Binding-site contacts:
Ligand atom N9 contacts residue ALA529 of chain 1.D at 3.8 Å.
Ligand atom N1 contacts residue PHE344 of chain 1.D at 3.8 Å.
Ligand atom N3 contacts residue PHE459 of chain 1.D at 3.7 Å.
Ligand atom C6 contacts residue THR460 of chain 1.D at 4.1 Å.
Ligand atom N7 contacts residue PHE344 of chain 1.D at 3.3 Å.
Ligand atom C4 contacts residue MOM1 of chain 1.V at 4.1 Å.
Ligand atom C4 contacts residue PHE459 of chain 1.D at 3.9 Å (hydrophobic).
Ligand atom N9 contacts residue MOM1 of chain 1.V at 2.7 Å (h-bond).
Ligand atom N3 contacts residue GLU232 of chain 1.D at 2.9 Å (salt-bridge).
Ligand atom N7 contacts residue MOM1 of chain 1.V at 3.8 Å.
Ligand atom C8 contacts residue ALA529 of chain 1.D at 3.3 Å (hydrophobic).
Ligand atom O6 contacts residue PHE344 of chain 1.D at 4.0 Å.
Ligand atom O6 contacts residue THR460 of chain 1.D at 3.2 Å (h-bond).
Ligand atom N1 contacts residue PHE459 of chain 1.D at 3.5 Å.
Ligand atom C8 contacts residue PHE344 of chain 1.D at 3.3 Å (hydrophobic).
Ligand atom N3 contacts residue PHE344 of chain 1.D at 3.4 Å.
Ligand atom N7 contacts residue ALA529 of chain 1.D at 3.6 Å.
Ligand atom O6 contacts residue PHE459 of chain 1.D at 3.6 Å.
Ligand atom O2 contacts residue GLU232 of chain 1.D at 4.2 Å.
Ligand atom N9 contacts residue GLU232 of chain 1.D at 3.5 Å (salt-bridge).
Ligand atom O2 contacts residue LEU464 of chain 1.D at 3.7 Å.
Ligand atom C6 contacts residue PHE459 of chain 1.D at 3.8 Å (hydrophobic).
Ligand atom C5 contacts residue ALA529 of chain 1.D at 4.0 Å (hydrophobic).
Ligand atom C5 contacts residue PHE344 of chain 1.D at 3.3 Å (hydrophobic).
Ligand atom C5 contacts residue PHE459 of chain 1.D at 4.0 Å (hydrophobic).
Ligand atom C4 contacts residue GLU232 of chain 1.D at 3.5 Å.
Ligand atom C4 contacts residue PHE344 of chain 1.D at 3.4 Å (hydrophobic).
Ligand atom C2 contacts residue GLU232 of chain 1.D at 4.0 Å.
Ligand atom C8 contacts residue GLU730 of chain 1.D at 4.0 Å.
Ligand atom O6 contacts residue ARG310 of chain 1.D at 3.7 Å.
Ligand atom N7 contacts residue ARG310 of chain 1.D at 4.0 Å.
Ligand atom N9 contacts residue ALA528 of chain 1.D at 3.5 Å.
Ligand atom C6 contacts residue PHE344 of chain 1.D at 3.5 Å (hydrophobic).
Ligand atom C2 contacts residue PHE344 of chain 1.D at 3.7 Å (hydrophobic).
Ligand atom C8 contacts residue MOM1 of chain 1.V at 2.5 Å.
Ligand atom N9 contacts residue PHE344 of chain 1.D at 3.3 Å.
Ligand atom O6 contacts residue SER458 of chain 1.D at 4.1 Å.
Ligand atom C8 contacts residue ALA528 of chain 1.D at 4.1 Å (hydrophobic).
Ligand atom C2 contacts residue PHE459 of chain 1.D at 3.5 Å (hydrophobic).
Ligand atom O2 contacts residue PHE459 of chain 1.D at 3.9 Å.

Sequence of chain 1.D:
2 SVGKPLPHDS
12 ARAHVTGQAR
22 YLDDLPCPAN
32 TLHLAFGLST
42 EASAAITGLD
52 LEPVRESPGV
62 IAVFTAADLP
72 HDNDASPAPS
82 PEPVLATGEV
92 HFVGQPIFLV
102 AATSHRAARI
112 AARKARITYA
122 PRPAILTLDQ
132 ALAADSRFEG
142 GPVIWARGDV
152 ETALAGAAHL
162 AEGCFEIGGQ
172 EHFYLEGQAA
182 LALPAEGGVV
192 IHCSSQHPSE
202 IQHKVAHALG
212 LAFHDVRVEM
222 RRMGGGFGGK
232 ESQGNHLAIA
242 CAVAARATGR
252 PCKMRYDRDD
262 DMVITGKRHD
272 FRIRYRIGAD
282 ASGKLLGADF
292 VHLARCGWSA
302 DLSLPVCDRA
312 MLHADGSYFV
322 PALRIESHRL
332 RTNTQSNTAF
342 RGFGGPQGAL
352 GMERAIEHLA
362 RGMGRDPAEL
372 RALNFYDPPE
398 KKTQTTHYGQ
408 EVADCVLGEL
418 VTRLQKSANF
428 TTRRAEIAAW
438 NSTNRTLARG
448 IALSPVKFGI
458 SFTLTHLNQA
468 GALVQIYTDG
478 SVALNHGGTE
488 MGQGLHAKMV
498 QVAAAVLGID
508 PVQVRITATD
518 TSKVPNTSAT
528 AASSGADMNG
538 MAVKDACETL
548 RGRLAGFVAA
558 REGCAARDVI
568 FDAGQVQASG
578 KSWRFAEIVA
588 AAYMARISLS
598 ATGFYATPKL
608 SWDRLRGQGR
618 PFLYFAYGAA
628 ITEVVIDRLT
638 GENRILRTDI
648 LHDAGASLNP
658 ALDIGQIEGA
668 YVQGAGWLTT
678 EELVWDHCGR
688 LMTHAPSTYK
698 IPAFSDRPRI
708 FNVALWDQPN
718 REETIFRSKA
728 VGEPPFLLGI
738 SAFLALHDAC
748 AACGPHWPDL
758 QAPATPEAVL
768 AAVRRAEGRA

This small molecule binds to this protein.
Small molecule (SMILES): O=c1[nH]c(=O)c2nc[nH]c2[nH]1